The small molecule below binds the protein below.
Small molecule (SMILES): Nc1ncnc2c1ncn2[C@H]1C[C@H](O)[C@@H](COP(=O)(O)O)O1

Binding-site contacts:
Ligand atom N6 contacts residue GLY423 of chain 1.HA at 3.5 Å (h-bond).
Ligand atom N6 contacts residue GLY421 of chain 1.HA at 4.0 Å.
Ligand atom C4 contacts residue PRO415 of chain 1.HA at 3.8 Å (hydrophobic).
Ligand atom C2 contacts residue GLY423 of chain 1.HA at 3.4 Å.
Ligand atom P contacts residue DC1 of chain 1.WD at 1.6 Å.
Ligand atom OP1 contacts residue DC1 of chain 1.WD at 2.5 Å (h-bond).
Ligand atom C5' contacts residue DC1 of chain 1.WD at 3.1 Å.
Ligand atom C4' contacts residue DC1 of chain 1.WD at 3.9 Å.
Ligand atom C5 contacts residue PRO415 of chain 1.HA at 3.7 Å (hydrophobic).
Ligand atom C2' contacts residue HIS414 of chain 1.HA at 3.2 Å.
Ligand atom O5' contacts residue DC1 of chain 1.WD at 2.5 Å (h-bond).
Ligand atom N1 contacts residue VAL203 of chain 1.HA at 3.5 Å.
Ligand atom C2 contacts residue PRO204 of chain 1.HA at 4.1 Å (hydrophobic).
Ligand atom C8 contacts residue SER416 of chain 1.HA at 4.1 Å.
Ligand atom C1' contacts residue PRO415 of chain 1.HA at 3.7 Å (hydrophobic).
Ligand atom N3 contacts residue PRO415 of chain 1.HA at 3.9 Å.
Ligand atom OP2 contacts residue DC1 of chain 1.WD at 2.5 Å (h-bond).
Ligand atom C4 contacts residue PRO204 of chain 1.HA at 4.0 Å (hydrophobic).
Ligand atom N7 contacts residue SER416 of chain 1.HA at 3.3 Å.
Ligand atom N7 contacts residue PRO204 of chain 1.HA at 4.1 Å.
Ligand atom N1 contacts residue PRO415 of chain 1.HA at 3.7 Å.
Ligand atom C6 contacts residue GLY423 of chain 1.HA at 3.9 Å.
Ligand atom C5 contacts residue SER416 of chain 1.HA at 3.8 Å.
Ligand atom C6 contacts residue PRO204 of chain 1.HA at 3.9 Å (hydrophobic).
Ligand atom N1 contacts residue GLY423 of chain 1.HA at 3.0 Å (h-bond).
Ligand atom N7 contacts residue HIS414 of chain 1.HA at 3.6 Å.
Ligand atom C6 contacts residue PRO415 of chain 1.HA at 3.7 Å (hydrophobic).
Ligand atom C6 contacts residue SER416 of chain 1.HA at 4.0 Å.
Ligand atom C2 contacts residue PRO415 of chain 1.HA at 3.8 Å (hydrophobic).
Ligand atom N6 contacts residue PHE422 of chain 1.HA at 4.0 Å.
Ligand atom C8 contacts residue HIS414 of chain 1.HA at 3.0 Å.
Ligand atom O4' contacts residue DC1 of chain 1.WD at 3.9 Å.
Ligand atom C6 contacts residue VAL203 of chain 1.HA at 4.1 Å (hydrophobic).
Ligand atom N7 contacts residue ASN393 of chain 1.HA at 4.0 Å.
Ligand atom C2 contacts residue VAL203 of chain 1.HA at 4.1 Å (hydrophobic).
Ligand atom N9 contacts residue PRO415 of chain 1.HA at 4.0 Å.
Ligand atom N9 contacts residue HIS414 of chain 1.HA at 4.1 Å.
Ligand atom C2' contacts residue PRO415 of chain 1.HA at 3.8 Å (hydrophobic).
Ligand atom N6 contacts residue SER416 of chain 1.HA at 3.4 Å (h-bond).
Ligand atom C5 contacts residue PRO204 of chain 1.HA at 3.8 Å (hydrophobic).

Sequence of chain 1.HA:
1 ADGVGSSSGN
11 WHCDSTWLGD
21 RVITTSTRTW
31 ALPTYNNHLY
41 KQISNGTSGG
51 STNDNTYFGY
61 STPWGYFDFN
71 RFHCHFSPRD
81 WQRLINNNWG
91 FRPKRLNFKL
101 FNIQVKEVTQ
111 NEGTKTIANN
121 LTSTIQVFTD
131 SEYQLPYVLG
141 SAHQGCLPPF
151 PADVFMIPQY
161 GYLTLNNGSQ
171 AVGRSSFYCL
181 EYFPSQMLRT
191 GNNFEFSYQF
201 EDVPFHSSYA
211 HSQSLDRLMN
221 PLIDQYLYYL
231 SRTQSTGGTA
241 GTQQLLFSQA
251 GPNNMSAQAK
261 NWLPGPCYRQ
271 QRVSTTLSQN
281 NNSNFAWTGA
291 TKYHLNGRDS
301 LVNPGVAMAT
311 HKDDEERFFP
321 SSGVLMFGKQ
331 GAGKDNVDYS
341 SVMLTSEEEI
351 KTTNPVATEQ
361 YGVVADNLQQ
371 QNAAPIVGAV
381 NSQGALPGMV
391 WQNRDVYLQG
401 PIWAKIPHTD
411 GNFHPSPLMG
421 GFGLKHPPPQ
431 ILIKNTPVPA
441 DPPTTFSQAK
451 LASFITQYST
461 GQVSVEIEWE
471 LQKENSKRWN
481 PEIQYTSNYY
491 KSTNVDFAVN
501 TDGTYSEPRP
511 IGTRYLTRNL